Binding-site contacts:
Ligand atom C5 contacts residue ASN644 of chain 1.B at 3.7 Å.
Ligand atom O5 contacts residue ASN644 of chain 1.B at 2.4 Å (h-bond).
Ligand atom C3 contacts residue ASN644 of chain 1.B at 3.8 Å.
Ligand atom O7 contacts residue ASN644 of chain 1.B at 3.5 Å (h-bond).
Ligand atom C4 contacts residue ASN644 of chain 1.B at 4.2 Å.
Ligand atom C1 contacts residue ASN644 of chain 1.B at 1.4 Å.
Ligand atom C2 contacts residue ASN644 of chain 1.B at 2.5 Å.
Ligand atom C7 contacts residue ASN644 of chain 1.B at 3.5 Å.
Ligand atom N2 contacts residue ASN644 of chain 1.B at 2.9 Å (h-bond).

Sequence of chain 1.B:
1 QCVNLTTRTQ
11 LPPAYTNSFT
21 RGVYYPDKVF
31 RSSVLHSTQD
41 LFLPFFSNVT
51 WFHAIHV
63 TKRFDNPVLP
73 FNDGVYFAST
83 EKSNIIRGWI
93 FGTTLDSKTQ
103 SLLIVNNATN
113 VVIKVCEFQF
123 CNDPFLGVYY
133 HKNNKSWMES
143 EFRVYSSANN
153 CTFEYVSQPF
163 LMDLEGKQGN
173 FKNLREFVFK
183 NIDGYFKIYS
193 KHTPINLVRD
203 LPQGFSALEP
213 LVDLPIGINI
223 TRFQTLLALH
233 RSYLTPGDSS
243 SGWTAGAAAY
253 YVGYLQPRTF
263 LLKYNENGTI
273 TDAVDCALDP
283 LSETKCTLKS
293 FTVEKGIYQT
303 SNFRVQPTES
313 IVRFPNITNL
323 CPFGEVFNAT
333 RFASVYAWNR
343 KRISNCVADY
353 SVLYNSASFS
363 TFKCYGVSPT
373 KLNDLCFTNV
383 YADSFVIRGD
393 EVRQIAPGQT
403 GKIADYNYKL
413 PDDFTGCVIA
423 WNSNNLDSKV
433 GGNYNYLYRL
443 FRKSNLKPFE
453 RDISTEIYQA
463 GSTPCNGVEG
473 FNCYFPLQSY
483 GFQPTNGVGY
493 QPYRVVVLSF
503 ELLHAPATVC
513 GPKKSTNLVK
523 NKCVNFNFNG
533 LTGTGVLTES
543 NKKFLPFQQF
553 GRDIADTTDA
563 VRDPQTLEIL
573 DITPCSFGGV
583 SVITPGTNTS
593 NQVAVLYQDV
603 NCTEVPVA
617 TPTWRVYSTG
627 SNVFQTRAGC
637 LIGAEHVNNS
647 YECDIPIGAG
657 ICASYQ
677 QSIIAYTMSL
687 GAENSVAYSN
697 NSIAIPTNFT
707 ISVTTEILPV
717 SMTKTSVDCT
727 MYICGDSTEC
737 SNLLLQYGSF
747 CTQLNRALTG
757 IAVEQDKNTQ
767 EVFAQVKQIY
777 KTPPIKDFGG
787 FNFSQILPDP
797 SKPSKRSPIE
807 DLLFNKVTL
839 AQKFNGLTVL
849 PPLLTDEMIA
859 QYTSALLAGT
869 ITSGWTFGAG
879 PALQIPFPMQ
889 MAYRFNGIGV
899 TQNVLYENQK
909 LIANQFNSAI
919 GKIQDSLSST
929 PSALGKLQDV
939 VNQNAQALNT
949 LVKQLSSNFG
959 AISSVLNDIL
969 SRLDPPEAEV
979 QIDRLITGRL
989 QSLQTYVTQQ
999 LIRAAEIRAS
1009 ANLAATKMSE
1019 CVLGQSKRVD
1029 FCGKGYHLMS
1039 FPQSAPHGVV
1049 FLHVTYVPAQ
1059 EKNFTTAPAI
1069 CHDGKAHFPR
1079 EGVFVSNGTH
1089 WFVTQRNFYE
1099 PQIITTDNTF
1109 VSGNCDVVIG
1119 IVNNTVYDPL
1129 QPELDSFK

A protein and the small-molecule ligand that binds it are described below.
Small molecule (SMILES): CC(=O)N[C@@H]1[C@@H](O)[C@H](O)[C@@H](CO)O[C@H]1O